The protein below binds the small molecule below.
Small molecule (SMILES): CC(=O)N[C@@H]1[C@@H](O)[C@H](O)[C@@H](CO)O[C@H]1O

Sequence of chain 1.B:
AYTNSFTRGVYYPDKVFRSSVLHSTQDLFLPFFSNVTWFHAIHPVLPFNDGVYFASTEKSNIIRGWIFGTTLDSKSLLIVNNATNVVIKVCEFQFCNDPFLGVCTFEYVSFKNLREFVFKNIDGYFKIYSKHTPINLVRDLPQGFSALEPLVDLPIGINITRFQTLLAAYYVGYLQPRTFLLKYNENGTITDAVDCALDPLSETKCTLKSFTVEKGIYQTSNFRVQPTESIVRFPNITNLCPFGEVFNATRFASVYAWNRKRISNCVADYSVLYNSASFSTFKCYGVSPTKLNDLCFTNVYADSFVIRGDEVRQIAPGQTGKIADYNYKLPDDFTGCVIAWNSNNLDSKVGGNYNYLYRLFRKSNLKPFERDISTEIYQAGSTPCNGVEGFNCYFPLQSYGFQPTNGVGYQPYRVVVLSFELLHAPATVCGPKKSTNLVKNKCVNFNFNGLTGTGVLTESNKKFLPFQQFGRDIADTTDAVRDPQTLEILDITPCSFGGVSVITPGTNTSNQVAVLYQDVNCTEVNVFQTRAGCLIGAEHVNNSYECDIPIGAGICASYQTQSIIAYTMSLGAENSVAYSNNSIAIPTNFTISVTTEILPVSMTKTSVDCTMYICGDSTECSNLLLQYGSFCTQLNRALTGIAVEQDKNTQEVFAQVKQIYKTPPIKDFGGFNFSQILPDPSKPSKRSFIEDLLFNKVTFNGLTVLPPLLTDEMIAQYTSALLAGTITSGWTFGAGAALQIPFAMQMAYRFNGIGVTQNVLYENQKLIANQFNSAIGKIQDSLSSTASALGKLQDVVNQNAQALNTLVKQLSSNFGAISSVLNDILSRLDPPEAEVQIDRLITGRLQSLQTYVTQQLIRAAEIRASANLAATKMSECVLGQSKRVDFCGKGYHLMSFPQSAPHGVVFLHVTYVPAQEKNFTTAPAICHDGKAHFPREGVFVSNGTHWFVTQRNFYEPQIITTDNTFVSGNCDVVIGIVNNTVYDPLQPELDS

Binding-site contacts:
Ligand atom O7 contacts residue GLN644 of chain 1.B at 3.5 Å (h-bond).
Ligand atom C2 contacts residue ASN616 of chain 1.B at 2.5 Å.
Ligand atom N2 contacts residue GLN644 of chain 1.B at 4.5 Å.
Ligand atom C5 contacts residue ASN616 of chain 1.B at 3.6 Å.
Ligand atom N2 contacts residue ASN616 of chain 1.B at 3.0 Å (h-bond).
Ligand atom O7 contacts residue ASN616 of chain 1.B at 3.3 Å (h-bond).
Ligand atom C1 contacts residue ASN616 of chain 1.B at 1.4 Å.
Ligand atom C4 contacts residue ASN616 of chain 1.B at 4.3 Å.
Ligand atom C7 contacts residue ASN616 of chain 1.B at 3.5 Å.
Ligand atom O7 contacts residue VAL615 of chain 1.B at 3.9 Å.
Ligand atom O5 contacts residue ASN616 of chain 1.B at 2.4 Å (h-bond).
Ligand atom C3 contacts residue ASN616 of chain 1.B at 3.8 Å.
Ligand atom C8 contacts residue GLN644 of chain 1.B at 4.0 Å.
Ligand atom C7 contacts residue GLN644 of chain 1.B at 3.9 Å.